A small-molecule ligand and the protein it binds are described below.
Small molecule (SMILES): CN1CCC[C@H](n2nc(Cc3ccc(Cl)cc3)c3ccccc3c2=O)CC1

Binding-site contacts:
Ligand atom C9 contacts residue PHE104 of chain 4.A at 4.2 Å (hydrophobic).
Ligand atom C8 contacts residue TRP56 of chain 4.A at 3.9 Å (hydrophobic).
Ligand atom C11 contacts residue ALA53 of chain 4.A at 3.9 Å (hydrophobic).
Ligand atom C5 contacts residue GOL1 of chain 4.D at 3.2 Å.
Ligand atom C12 contacts residue PHE104 of chain 4.A at 3.9 Å (hydrophobic).
Ligand atom C9 contacts residue TRP56 of chain 4.A at 3.7 Å (hydrophobic).
Ligand atom N2 contacts residue PHE422 of chain 4.A at 4.0 Å.
Ligand atom C19 contacts residue ASP46 of chain 4.A at 3.6 Å.
Ligand atom CL contacts residue ALA53 of chain 4.A at 4.2 Å.
Ligand atom C18 contacts residue ASP46 of chain 4.A at 3.6 Å.
Ligand atom C14 contacts residue SER103 of chain 4.A at 3.3 Å.
Ligand atom C14 contacts residue MET85 of chain 4.A at 4.1 Å (hydrophobic).
Ligand atom C10 contacts residue PHE104 of chain 4.A at 3.7 Å (hydrophobic).
Ligand atom C10 contacts residue TRP56 of chain 4.A at 3.9 Å (hydrophobic).
Ligand atom C20 contacts residue TRP56 of chain 4.A at 4.0 Å (hydrophobic).
Ligand atom CL contacts residue TRP33 of chain 4.A at 4.0 Å.
Ligand atom C5 contacts residue PHE422 of chain 4.A at 4.2 Å (hydrophobic).
Ligand atom CL contacts residue ARG57 of chain 4.A at 3.4 Å.
Ligand atom C21 contacts residue TRP56 of chain 4.A at 3.6 Å (hydrophobic).
Ligand atom C8 contacts residue PHE422 of chain 4.A at 3.8 Å (hydrophobic).
Ligand atom CL contacts residue LEU83 of chain 4.A at 3.8 Å.
Ligand atom C11 contacts residue TRP56 of chain 4.A at 3.9 Å (hydrophobic).
Ligand atom C4 contacts residue PHE44 of chain 4.A at 4.0 Å (hydrophobic).
Ligand atom C20 contacts residue SER52 of chain 4.A at 3.4 Å.
Ligand atom C11 contacts residue PHE104 of chain 4.A at 3.5 Å (hydrophobic).
Ligand atom C5 contacts residue SER103 of chain 4.A at 3.8 Å.
Ligand atom C13 contacts residue LEU83 of chain 4.A at 4.1 Å (hydrophobic).
Ligand atom O contacts residue PHE44 of chain 4.A at 3.4 Å.
Ligand atom C14 contacts residue TRP56 of chain 4.A at 3.6 Å (hydrophobic).
Ligand atom C5 contacts residue PHE104 of chain 4.A at 3.8 Å (hydrophobic).
Ligand atom C8 contacts residue SER103 of chain 4.A at 3.7 Å.
Ligand atom C12 contacts residue TRP56 of chain 4.A at 3.7 Å (hydrophobic).
Ligand atom C13 contacts residue SER103 of chain 4.A at 4.2 Å.
Ligand atom C9 contacts residue SER103 of chain 4.A at 3.8 Å.
Ligand atom C21 contacts residue SER52 of chain 4.A at 4.0 Å.
Ligand atom C13 contacts residue TRP56 of chain 4.A at 3.5 Å (hydrophobic).
Ligand atom N2 contacts residue SER103 of chain 4.A at 3.9 Å.
Ligand atom O contacts residue ASP46 of chain 4.A at 3.7 Å.
Ligand atom CL contacts residue PHE104 of chain 4.A at 4.2 Å.
Ligand atom C18 contacts residue PHE47 of chain 4.A at 3.9 Å (hydrophobic).

Sequence of chain 4.A:
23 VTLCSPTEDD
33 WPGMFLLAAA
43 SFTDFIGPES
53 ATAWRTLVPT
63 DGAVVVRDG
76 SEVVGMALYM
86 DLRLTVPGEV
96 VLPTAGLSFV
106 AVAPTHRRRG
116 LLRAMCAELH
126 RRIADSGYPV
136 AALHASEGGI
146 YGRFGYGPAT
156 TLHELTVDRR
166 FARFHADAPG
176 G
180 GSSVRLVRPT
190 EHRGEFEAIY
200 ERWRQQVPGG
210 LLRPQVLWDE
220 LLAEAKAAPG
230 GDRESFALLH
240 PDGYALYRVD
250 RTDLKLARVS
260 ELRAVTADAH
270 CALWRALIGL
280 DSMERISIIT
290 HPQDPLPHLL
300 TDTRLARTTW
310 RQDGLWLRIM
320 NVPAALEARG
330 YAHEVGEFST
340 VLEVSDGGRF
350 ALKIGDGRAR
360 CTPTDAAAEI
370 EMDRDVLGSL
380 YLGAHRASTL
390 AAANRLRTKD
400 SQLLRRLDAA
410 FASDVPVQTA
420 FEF